Binding-site contacts:
Ligand atom C3 contacts residue TYR75 of chain 1.F at 3.9 Å (hydrophobic).
Ligand atom N25 contacts residue GLN3 of chain 1.D at 3.9 Å.
Ligand atom C23 contacts residue ARG45 of chain 1.F at 3.6 Å.
Ligand atom C3 contacts residue LEU60 of chain 1.F at 3.9 Å (hydrophobic).
Ligand atom C13 contacts residue SER43 of chain 1.F at 3.4 Å.
Ligand atom O28 contacts residue ASP58 of chain 1.F at 3.4 Å (salt-bridge).
Ligand atom C21 contacts residue GLN3 of chain 1.D at 3.9 Å.
Ligand atom C22 contacts residue ARG45 of chain 1.F at 3.8 Å.
Ligand atom C11 contacts residue ASP58 of chain 1.F at 3.9 Å.
Ligand atom C8 contacts residue THR78 of chain 1.F at 3.9 Å.
Ligand atom C12 contacts residue ASP58 of chain 1.F at 3.9 Å.
Ligand atom C3 contacts residue THR78 of chain 1.F at 3.5 Å.
Ligand atom C14 contacts residue ASP58 of chain 1.F at 3.8 Å.
Ligand atom C24 contacts residue GLN3 of chain 1.D at 3.2 Å.
Ligand atom C26 contacts residue GLN3 of chain 1.D at 4.0 Å.
Ligand atom C1 contacts residue ASP58 of chain 1.F at 3.8 Å.
Ligand atom C19 contacts residue SER43 of chain 1.F at 3.5 Å.
Ligand atom C29 contacts residue ASP58 of chain 1.F at 3.4 Å.
Ligand atom C5 contacts residue THR78 of chain 1.F at 4.0 Å.
Ligand atom C2 contacts residue VAL11 of chain 1.F at 3.6 Å (hydrophobic).
Ligand atom C1 contacts residue LYS9 of chain 1.F at 3.9 Å.
Ligand atom C3 contacts residue VAL11 of chain 1.F at 3.8 Å (hydrophobic).
Ligand atom C29 contacts residue LYS9 of chain 1.F at 4.0 Å.
Ligand atom C15 contacts residue ASP58 of chain 1.F at 3.3 Å.
Ligand atom C1 contacts residue LEU60 of chain 1.F at 3.9 Å (hydrophobic).
Ligand atom C2 contacts residue LEU60 of chain 1.F at 3.9 Å (hydrophobic).
Ligand atom C2 contacts residue LYS9 of chain 1.F at 3.8 Å.
Ligand atom C3 contacts residue GLY79 of chain 1.F at 4.0 Å.
Ligand atom O7 contacts residue TYR75 of chain 1.F at 3.7 Å.
Ligand atom O7 contacts residue THR78 of chain 1.F at 3.2 Å.
Ligand atom C12 contacts residue SER43 of chain 1.F at 3.7 Å.
Ligand atom C6 contacts residue THR78 of chain 1.F at 3.3 Å.
Ligand atom C6 contacts residue LEU60 of chain 1.F at 3.9 Å (hydrophobic).
Ligand atom C24 contacts residue SER43 of chain 1.F at 3.5 Å.
Ligand atom C29 contacts residue ARG45 of chain 1.F at 3.8 Å.
Ligand atom C20 contacts residue SER43 of chain 1.F at 3.7 Å.
Ligand atom C2 contacts residue LEU10 of chain 1.F at 3.9 Å (hydrophobic).
Ligand atom C16 contacts residue ASP58 of chain 1.F at 3.5 Å.
Ligand atom O28 contacts residue ARG45 of chain 1.F at 3.8 Å.
Ligand atom C27 contacts residue GLN3 of chain 1.D at 4.0 Å.

A small-molecule ligand and the protein it binds are described below.
Small molecule (SMILES): COc1cc(-c2cccc3c2OCCO3)ccc1Nc1cccc(CN(C)C)c1

Sequence of chain 1.D:
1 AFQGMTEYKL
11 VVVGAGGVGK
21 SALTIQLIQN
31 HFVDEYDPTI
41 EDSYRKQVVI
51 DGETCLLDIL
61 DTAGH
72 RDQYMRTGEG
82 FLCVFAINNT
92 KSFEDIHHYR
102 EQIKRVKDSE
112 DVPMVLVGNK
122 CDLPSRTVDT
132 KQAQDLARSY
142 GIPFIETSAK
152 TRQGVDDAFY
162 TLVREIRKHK

Sequence of chain 1.F:
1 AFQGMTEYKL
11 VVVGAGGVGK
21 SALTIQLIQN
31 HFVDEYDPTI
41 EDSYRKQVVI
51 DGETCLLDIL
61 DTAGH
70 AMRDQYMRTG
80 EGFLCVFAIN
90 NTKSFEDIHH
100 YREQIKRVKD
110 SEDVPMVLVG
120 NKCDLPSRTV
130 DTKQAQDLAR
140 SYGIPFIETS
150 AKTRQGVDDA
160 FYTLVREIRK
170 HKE